Binding-site contacts:
Ligand atom C1 contacts residue ASN704 of chain 1.C at 1.4 Å.
Ligand atom O6 contacts residue GLN913 of chain 1.C at 4.5 Å.
Ligand atom C4 contacts residue ASN704 of chain 1.C at 4.2 Å.
Ligand atom C1 contacts residue GLN1058 of chain 1.C at 4.4 Å.
Ligand atom C3 contacts residue ASN704 of chain 1.C at 3.7 Å.
Ligand atom C5 contacts residue ASN704 of chain 1.C at 3.7 Å.
Ligand atom C8 contacts residue GLN913 of chain 1.C at 4.1 Å.
Ligand atom C8 contacts residue LEU909 of chain 1.C at 3.9 Å (hydrophobic).
Ligand atom C7 contacts residue LEU909 of chain 1.C at 3.5 Å (hydrophobic).
Ligand atom N2 contacts residue ASN704 of chain 1.C at 2.7 Å (h-bond).
Ligand atom C2 contacts residue LEU909 of chain 1.C at 4.3 Å (hydrophobic).
Ligand atom O4 contacts residue LEU909 of chain 1.C at 4.0 Å.
Ligand atom C8 contacts residue ASN704 of chain 1.C at 4.2 Å.
Ligand atom C7 contacts residue ASN704 of chain 1.C at 3.0 Å.
Ligand atom O6 contacts residue PHE705 of chain 1.C at 3.3 Å (h-bond).
Ligand atom N2 contacts residue LEU909 of chain 1.C at 3.9 Å.
Ligand atom O7 contacts residue ASN704 of chain 1.C at 3.0 Å (h-bond).
Ligand atom O7 contacts residue LEU909 of chain 1.C at 3.5 Å.
Ligand atom O5 contacts residue GLN1058 of chain 1.C at 4.4 Å.
Ligand atom C2 contacts residue ASN704 of chain 1.C at 2.3 Å.
Ligand atom O5 contacts residue ASN704 of chain 1.C at 2.4 Å (h-bond).
Ligand atom C3 contacts residue LEU909 of chain 1.C at 4.2 Å (hydrophobic).

The protein below binds the small molecule below.
Small molecule (SMILES): CC(=O)N[C@H]1[C@H](O[C@H]2[C@H](O)[C@@H](NC(C)=O)CO[C@@H]2CO)O[C@H](CO)[C@@H](O)[C@@H]1O

Sequence of chain 1.C:
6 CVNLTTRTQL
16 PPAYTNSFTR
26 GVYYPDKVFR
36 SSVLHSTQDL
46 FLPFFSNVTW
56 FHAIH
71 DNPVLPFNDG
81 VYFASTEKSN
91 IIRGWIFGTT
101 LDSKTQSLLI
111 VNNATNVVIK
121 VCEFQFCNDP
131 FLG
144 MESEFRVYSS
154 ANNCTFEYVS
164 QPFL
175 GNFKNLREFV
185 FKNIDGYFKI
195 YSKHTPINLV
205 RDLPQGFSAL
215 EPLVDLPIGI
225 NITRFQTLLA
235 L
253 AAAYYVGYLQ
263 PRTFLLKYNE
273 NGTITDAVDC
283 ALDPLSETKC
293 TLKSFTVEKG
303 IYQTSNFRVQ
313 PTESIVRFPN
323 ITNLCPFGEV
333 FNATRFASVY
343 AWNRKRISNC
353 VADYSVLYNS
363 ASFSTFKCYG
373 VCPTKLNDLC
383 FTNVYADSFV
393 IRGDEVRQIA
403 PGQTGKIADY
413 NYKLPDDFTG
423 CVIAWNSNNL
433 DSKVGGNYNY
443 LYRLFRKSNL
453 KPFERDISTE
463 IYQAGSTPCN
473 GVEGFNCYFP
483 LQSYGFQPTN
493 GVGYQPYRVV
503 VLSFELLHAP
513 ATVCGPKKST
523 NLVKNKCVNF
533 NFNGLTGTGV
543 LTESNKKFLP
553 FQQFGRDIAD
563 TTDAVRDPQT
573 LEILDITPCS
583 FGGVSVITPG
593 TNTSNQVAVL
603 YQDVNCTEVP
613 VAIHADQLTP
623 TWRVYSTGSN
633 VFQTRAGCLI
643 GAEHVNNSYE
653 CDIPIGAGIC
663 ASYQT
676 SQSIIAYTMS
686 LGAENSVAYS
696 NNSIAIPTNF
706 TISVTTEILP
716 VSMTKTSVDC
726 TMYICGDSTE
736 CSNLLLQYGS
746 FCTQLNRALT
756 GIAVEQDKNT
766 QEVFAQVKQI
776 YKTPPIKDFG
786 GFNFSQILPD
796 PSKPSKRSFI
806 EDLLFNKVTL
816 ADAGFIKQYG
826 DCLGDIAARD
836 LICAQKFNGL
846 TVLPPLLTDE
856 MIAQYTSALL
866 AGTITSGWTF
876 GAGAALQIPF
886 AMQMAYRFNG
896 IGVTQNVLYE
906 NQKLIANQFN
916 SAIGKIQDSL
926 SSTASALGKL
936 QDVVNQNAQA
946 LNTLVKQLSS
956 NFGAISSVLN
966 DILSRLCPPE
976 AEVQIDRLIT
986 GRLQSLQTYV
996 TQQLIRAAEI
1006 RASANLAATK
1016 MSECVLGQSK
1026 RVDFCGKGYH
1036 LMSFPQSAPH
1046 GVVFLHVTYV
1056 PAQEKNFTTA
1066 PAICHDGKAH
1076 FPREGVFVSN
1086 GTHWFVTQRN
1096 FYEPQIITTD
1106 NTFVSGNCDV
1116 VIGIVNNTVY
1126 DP